The small molecule below binds the protein below.
Small molecule (SMILES): O=P(O)(O)OC[C@H]1O[C@H](O[P](=O)(O)OP(=O)(O)O)[C@H](O)[C@@H]1O

Binding-site contacts:
Ligand atom O3P contacts residue GLY103 of chain 1.A at 3.2 Å.
Ligand atom O2P contacts residue SER142 of chain 1.A at 2.9 Å (h-bond).
Ligand atom O3P contacts residue ARG19 of chain 1.A at 3.2 Å (salt-bridge).
Ligand atom O2A contacts residue GLY101 of chain 1.A at 2.9 Å (h-bond).
Ligand atom C5 contacts residue MYO1 of chain 1.C at 3.5 Å.
Ligand atom O5 contacts residue ARG19 of chain 1.A at 3.2 Å (salt-bridge).
Ligand atom O1A contacts residue ARG19 of chain 1.A at 2.9 Å (salt-bridge).
Ligand atom O1P contacts residue THR106 of chain 1.A at 2.6 Å (h-bond).
Ligand atom O3A contacts residue SER104 of chain 1.A at 3.5 Å (h-bond).
Ligand atom O1A contacts residue GLY101 of chain 1.A at 3.2 Å.
Ligand atom O1A contacts residue GLY103 of chain 1.A at 3.0 Å (h-bond).
Ligand atom C1 contacts residue MG1 of chain 1.G at 3.3 Å.
Ligand atom O1B contacts residue SER104 of chain 1.A at 3.4 Å (h-bond).
Ligand atom O1 contacts residue MG1 of chain 1.G at 2.3 Å.
Ligand atom O2A contacts residue HIS99 of chain 1.A at 3.6 Å.
Ligand atom O2P contacts residue ALA141 of chain 1.A at 3.5 Å.
Ligand atom C2 contacts residue MG1 of chain 1.G at 3.0 Å.
Ligand atom O3P contacts residue SER142 of chain 1.A at 2.7 Å (h-bond).
Ligand atom O2B contacts residue SER104 of chain 1.A at 2.4 Å (h-bond).
Ligand atom C2 contacts residue MYO1 of chain 1.C at 3.5 Å.
Ligand atom O1A contacts residue VAL294 of chain 1.A at 3.5 Å.
Ligand atom O3A contacts residue GLY103 of chain 1.A at 3.3 Å.
Ligand atom O4 contacts residue ARG19 of chain 1.A at 2.7 Å (salt-bridge).
Ligand atom C1 contacts residue ARG19 of chain 1.A at 3.5 Å.
Ligand atom O2A contacts residue SER100 of chain 1.A at 3.4 Å (h-bond).
Ligand atom C3 contacts residue MG1 of chain 1.G at 3.2 Å.
Ligand atom PA contacts residue MG1 of chain 1.G at 3.5 Å.
Ligand atom O3 contacts residue MG1 of chain 1.G at 2.1 Å.
Ligand atom O5 contacts residue SER139 of chain 1.A at 3.5 Å.
Ligand atom P contacts residue SER142 of chain 1.A at 3.4 Å.
Ligand atom O2B contacts residue HIS99 of chain 1.A at 2.8 Å (h-bond).
Ligand atom O2P contacts residue SER139 of chain 1.A at 2.6 Å (h-bond).
Ligand atom O2 contacts residue MG1 of chain 1.G at 2.1 Å.
Ligand atom O3B contacts residue HIS99 of chain 1.A at 2.8 Å (h-bond).
Ligand atom O1B contacts residue LYS105 of chain 1.A at 2.9 Å (salt-bridge).
Ligand atom P contacts residue SER139 of chain 1.A at 3.6 Å.
Ligand atom O2P contacts residue ARG19 of chain 1.A at 3.3 Å (salt-bridge).
Ligand atom O3B contacts residue MG1 of chain 1.G at 2.1 Å.
Ligand atom PB contacts residue MG1 of chain 1.G at 3.5 Å.
Ligand atom O1A contacts residue PHE102 of chain 1.A at 3.5 Å (h-bond).

Sequence of chain 1.A:
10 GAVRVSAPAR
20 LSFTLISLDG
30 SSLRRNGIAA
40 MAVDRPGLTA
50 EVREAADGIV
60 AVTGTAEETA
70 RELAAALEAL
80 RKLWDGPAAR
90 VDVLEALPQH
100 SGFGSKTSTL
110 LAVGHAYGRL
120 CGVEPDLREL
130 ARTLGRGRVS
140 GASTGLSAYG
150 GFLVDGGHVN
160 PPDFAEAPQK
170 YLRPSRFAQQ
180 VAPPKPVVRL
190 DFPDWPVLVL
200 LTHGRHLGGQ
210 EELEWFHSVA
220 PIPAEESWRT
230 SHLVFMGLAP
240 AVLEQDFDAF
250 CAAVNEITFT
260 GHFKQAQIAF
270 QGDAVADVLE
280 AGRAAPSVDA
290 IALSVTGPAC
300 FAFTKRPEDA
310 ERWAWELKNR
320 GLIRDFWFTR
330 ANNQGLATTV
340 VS